A small-molecule ligand and the protein it binds are described below.
Small molecule (SMILES): CC(=O)N[C@H]1[C@H](O[C@H]2[C@H](O)[C@@H](NC(C)=O)CO[C@@H]2CO)O[C@H](CO)[C@@H](O[C@@H]2O[C@H](CO)[C@@H](O)[C@H](O[C@H]3O[C@H](CO)[C@@H](O)[C@H](O)[C@@H]3O[C@H]3O[C@H](CO)[C@@H](O)[C@H](O)[C@@H]3O)[C@@H]2O)[C@@H]1O

Sequence of chain 1.A:
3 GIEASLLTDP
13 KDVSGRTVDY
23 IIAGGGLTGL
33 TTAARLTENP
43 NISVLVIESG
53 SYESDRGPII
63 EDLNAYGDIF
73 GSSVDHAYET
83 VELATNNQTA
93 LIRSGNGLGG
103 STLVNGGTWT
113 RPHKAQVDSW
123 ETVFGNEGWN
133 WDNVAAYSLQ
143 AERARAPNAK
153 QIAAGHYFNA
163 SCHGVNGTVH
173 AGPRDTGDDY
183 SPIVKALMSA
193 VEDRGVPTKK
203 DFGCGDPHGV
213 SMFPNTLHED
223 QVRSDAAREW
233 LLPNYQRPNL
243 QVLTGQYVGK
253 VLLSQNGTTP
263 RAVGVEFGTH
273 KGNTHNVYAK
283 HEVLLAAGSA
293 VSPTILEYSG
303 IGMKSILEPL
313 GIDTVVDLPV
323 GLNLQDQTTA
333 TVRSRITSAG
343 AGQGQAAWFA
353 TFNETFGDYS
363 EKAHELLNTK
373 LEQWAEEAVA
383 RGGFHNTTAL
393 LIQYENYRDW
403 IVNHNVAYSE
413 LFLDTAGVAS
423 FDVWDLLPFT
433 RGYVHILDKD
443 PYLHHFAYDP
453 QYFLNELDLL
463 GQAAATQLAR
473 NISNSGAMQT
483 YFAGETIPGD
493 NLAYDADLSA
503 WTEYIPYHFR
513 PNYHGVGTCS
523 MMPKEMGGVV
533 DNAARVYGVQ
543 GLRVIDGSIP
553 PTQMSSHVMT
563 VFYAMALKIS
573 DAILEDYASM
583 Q

Binding-site contacts:
Ligand atom C3 contacts residue ASN89 of chain 1.A at 3.8 Å.
Ligand atom C5 contacts residue ASN89 of chain 1.A at 3.6 Å.
Ligand atom O7 contacts residue ASN89 of chain 1.A at 3.3 Å (h-bond).
Ligand atom C8 contacts residue ASN89 of chain 1.A at 4.4 Å.
Ligand atom C8 contacts residue THR87 of chain 1.A at 3.4 Å.
Ligand atom C7 contacts residue ASN89 of chain 1.A at 3.3 Å.
Ligand atom C2 contacts residue ASN89 of chain 1.A at 2.5 Å.
Ligand atom N2 contacts residue ASN89 of chain 1.A at 2.9 Å (h-bond).
Ligand atom C8 contacts residue TYR509 of chain 1.A at 3.6 Å (hydrophobic).
Ligand atom C8 contacts residue ALA86 of chain 1.A at 3.7 Å (hydrophobic).
Ligand atom C1 contacts residue ASN89 of chain 1.A at 1.4 Å.
Ligand atom C8 contacts residue ASN88 of chain 1.A at 4.0 Å.
Ligand atom N2 contacts residue ALA86 of chain 1.A at 4.3 Å.
Ligand atom C4 contacts residue ASN89 of chain 1.A at 4.2 Å.
Ligand atom O7 contacts residue TYR509 of chain 1.A at 4.0 Å.
Ligand atom C7 contacts residue TYR509 of chain 1.A at 4.4 Å (hydrophobic).
Ligand atom O5 contacts residue ASN89 of chain 1.A at 2.3 Å (h-bond).